Binding-site contacts:
Ligand atom C5' contacts residue THR293 of chain 1.A at 3.7 Å.
Ligand atom O3' contacts residue VAL240 of chain 1.A at 3.4 Å.
Ligand atom C4 contacts residue ILE236 of chain 1.A at 3.6 Å (hydrophobic).
Ligand atom C5 contacts residue LEU292 of chain 1.A at 3.5 Å (hydrophobic).
Ligand atom N6 contacts residue ILE297 of chain 1.A at 3.0 Å (h-bond).
Ligand atom O4' contacts residue LEU292 of chain 1.A at 3.6 Å.
Ligand atom N3 contacts residue LEU292 of chain 1.A at 3.7 Å.
Ligand atom C4 contacts residue LEU292 of chain 1.A at 3.4 Å (hydrophobic).
Ligand atom C2' contacts residue GLU235 of chain 1.A at 3.5 Å.
Ligand atom O4' contacts residue ASP291 of chain 1.A at 3.7 Å.
Ligand atom N1 contacts residue CYS271 of chain 1.A at 3.0 Å (h-bond).
Ligand atom O3' contacts residue GLU235 of chain 1.A at 2.7 Å (salt-bridge).
Ligand atom C8 contacts residue THR293 of chain 1.A at 3.2 Å.
Ligand atom C5' contacts residue ASP291 of chain 1.A at 3.3 Å.
Ligand atom S5' contacts residue ASN184 of chain 1.A at 3.8 Å.
Ligand atom C1' contacts residue GLU235 of chain 1.A at 3.3 Å.
Ligand atom N7 contacts residue ILE297 of chain 1.A at 2.8 Å (h-bond).
Ligand atom C2 contacts residue VAL234 of chain 1.A at 3.4 Å (hydrophobic).
Ligand atom O4' contacts residue THR293 of chain 1.A at 3.5 Å (h-bond).
Ligand atom S5' contacts residue ASP291 of chain 1.A at 3.2 Å (salt-bridge).
Ligand atom N3 contacts residue GLY213 of chain 1.A at 3.7 Å.
Ligand atom CS contacts residue ASP216 of chain 1.A at 3.4 Å.
Ligand atom O4' contacts residue GLY213 of chain 1.A at 3.5 Å.
Ligand atom O2' contacts residue GLN163 of chain 1.A at 2.9 Å (h-bond).
Ligand atom O3' contacts residue GLY215 of chain 1.A at 3.7 Å.
Ligand atom N6 contacts residue ASP270 of chain 1.A at 3.0 Å (salt-bridge).
Ligand atom C3' contacts residue GLU235 of chain 1.A at 3.5 Å.
Ligand atom N3 contacts residue ILE236 of chain 1.A at 3.2 Å (h-bond).
Ligand atom N3 contacts residue VAL234 of chain 1.A at 3.7 Å.
Ligand atom C5' contacts residue ASN184 of chain 1.A at 3.5 Å.
Ligand atom C8 contacts residue ILE297 of chain 1.A at 3.6 Å (hydrophobic).
Ligand atom O2' contacts residue ASP237 of chain 1.A at 3.7 Å.
Ligand atom C4' contacts residue ASP291 of chain 1.A at 3.7 Å.
Ligand atom C4' contacts residue GLU235 of chain 1.A at 3.5 Å.
Ligand atom O2' contacts residue GLU235 of chain 1.A at 2.8 Å (salt-bridge).
Ligand atom C3' contacts residue LEU179 of chain 1.A at 3.6 Å (hydrophobic).
Ligand atom C2 contacts residue CYS271 of chain 1.A at 3.7 Å (hydrophobic).
Ligand atom N1 contacts residue ILE236 of chain 1.A at 3.7 Å.
Ligand atom CS contacts residue LEU177 of chain 1.A at 3.7 Å (hydrophobic).
Ligand atom C2 contacts residue ILE236 of chain 1.A at 3.2 Å (hydrophobic).

Sequence of chain 1.A:
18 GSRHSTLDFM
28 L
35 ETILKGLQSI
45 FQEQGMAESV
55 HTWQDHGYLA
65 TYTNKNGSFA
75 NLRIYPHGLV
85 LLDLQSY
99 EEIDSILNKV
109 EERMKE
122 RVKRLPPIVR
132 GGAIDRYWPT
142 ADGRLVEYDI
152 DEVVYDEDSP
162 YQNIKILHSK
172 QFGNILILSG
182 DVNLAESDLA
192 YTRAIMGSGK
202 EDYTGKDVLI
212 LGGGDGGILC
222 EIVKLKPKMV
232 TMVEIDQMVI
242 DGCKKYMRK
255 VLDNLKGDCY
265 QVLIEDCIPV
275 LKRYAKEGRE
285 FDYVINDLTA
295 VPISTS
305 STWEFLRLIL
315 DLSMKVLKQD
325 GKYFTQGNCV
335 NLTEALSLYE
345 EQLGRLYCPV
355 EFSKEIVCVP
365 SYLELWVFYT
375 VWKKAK

This small molecule binds to this protein.
Small molecule (SMILES): CSC[C@H]1O[C@@H](n2cnc3c(N)ncnc32)[C@H](O)[C@@H]1O